Binding-site contacts:
Ligand atom C8 contacts residue THR419 of chain 1.A at 3.6 Å.
Ligand atom C4 contacts residue GOL1 of chain 1.P at 3.9 Å.
Ligand atom C2 contacts residue GLU366 of chain 1.A at 3.8 Å.
Ligand atom C1 contacts residue ARG386 of chain 1.A at 4.0 Å.
Ligand atom C2 contacts residue ASN417 of chain 1.A at 2.5 Å.
Ligand atom C1 contacts residue GLN64 of chain 1.A at 3.4 Å.
Ligand atom C7 contacts residue ASN417 of chain 1.A at 3.8 Å.
Ligand atom C7 contacts residue TRP66 of chain 1.A at 3.8 Å (hydrophobic).
Ligand atom C3 contacts residue GLN64 of chain 1.A at 3.6 Å.
Ligand atom C7 contacts residue GLN64 of chain 1.A at 3.7 Å.
Ligand atom C8 contacts residue TRP415 of chain 1.A at 3.8 Å (hydrophobic).
Ligand atom C5 contacts residue TRP66 of chain 1.A at 3.9 Å (hydrophobic).
Ligand atom O7 contacts residue THR419 of chain 1.A at 3.8 Å.
Ligand atom C6 contacts residue GLU366 of chain 1.A at 3.3 Å.
Ligand atom N2 contacts residue GLU366 of chain 1.A at 2.8 Å (salt-bridge).
Ligand atom C8 contacts residue GLN64 of chain 1.A at 3.8 Å.
Ligand atom C3 contacts residue ASN417 of chain 1.A at 3.8 Å.
Ligand atom O5 contacts residue ARG386 of chain 1.A at 3.0 Å (salt-bridge).
Ligand atom C6 contacts residue ARG386 of chain 1.A at 3.8 Å.
Ligand atom C5 contacts residue GOL1 of chain 1.P at 3.4 Å.
Ligand atom C6 contacts residue TRP415 of chain 1.A at 3.5 Å (hydrophobic).
Ligand atom C3 contacts residue GLU366 of chain 1.A at 3.8 Å.
Ligand atom C1 contacts residue ASN417 of chain 1.A at 1.4 Å.
Ligand atom C8 contacts residue GLN87 of chain 1.A at 3.4 Å.
Ligand atom O6 contacts residue ARG386 of chain 1.A at 3.3 Å (salt-bridge).
Ligand atom O7 contacts residue TRP66 of chain 1.A at 3.4 Å.
Ligand atom N2 contacts residue GLN64 of chain 1.A at 2.8 Å (h-bond).
Ligand atom N2 contacts residue THR419 of chain 1.A at 3.8 Å.
Ligand atom O6 contacts residue GOL1 of chain 1.P at 3.0 Å (h-bond).
Ligand atom O6 contacts residue GLU366 of chain 1.A at 2.6 Å (salt-bridge).
Ligand atom C2 contacts residue GLN64 of chain 1.A at 3.5 Å.
Ligand atom N2 contacts residue ASN417 of chain 1.A at 2.9 Å (h-bond).
Ligand atom C8 contacts residue GLU366 of chain 1.A at 3.4 Å.
Ligand atom C5 contacts residue ASN417 of chain 1.A at 3.6 Å.
Ligand atom O5 contacts residue GOL1 of chain 1.P at 3.5 Å (h-bond).
Ligand atom C7 contacts residue THR419 of chain 1.A at 3.5 Å.
Ligand atom C8 contacts residue TRP66 of chain 1.A at 3.5 Å (hydrophobic).
Ligand atom O5 contacts residue ASN417 of chain 1.A at 2.3 Å (h-bond).
Ligand atom C7 contacts residue GLU366 of chain 1.A at 3.6 Å.
Ligand atom C1 contacts residue GOL1 of chain 1.P at 3.4 Å.

The small molecule below binds the protein below.
Small molecule (SMILES): CC(=O)N[C@H]1[C@H](O[C@H]2[C@H](O)[C@@H](NC(C)=O)CO[C@@H]2CO)O[C@H](CO)[C@@H](O[C@H]2O[C@H](CO)[C@@H](O)[C@H](O)[C@@H]2O)[C@@H]1O

Sequence of chain 1.A:
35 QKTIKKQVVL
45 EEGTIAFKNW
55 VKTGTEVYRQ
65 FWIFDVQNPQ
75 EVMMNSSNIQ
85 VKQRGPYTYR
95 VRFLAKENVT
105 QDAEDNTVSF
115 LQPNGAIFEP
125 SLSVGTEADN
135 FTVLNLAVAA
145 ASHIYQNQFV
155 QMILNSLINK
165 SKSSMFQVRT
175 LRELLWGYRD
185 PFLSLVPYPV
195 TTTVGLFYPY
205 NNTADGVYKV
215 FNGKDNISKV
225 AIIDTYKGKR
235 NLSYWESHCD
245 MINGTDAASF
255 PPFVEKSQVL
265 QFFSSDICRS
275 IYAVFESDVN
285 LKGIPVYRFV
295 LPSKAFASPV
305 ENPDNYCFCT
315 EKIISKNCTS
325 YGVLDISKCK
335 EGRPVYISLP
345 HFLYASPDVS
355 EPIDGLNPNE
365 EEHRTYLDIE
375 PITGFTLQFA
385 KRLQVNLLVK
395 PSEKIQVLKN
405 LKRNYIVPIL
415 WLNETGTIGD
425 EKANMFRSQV